Sequence of chain 2.A:
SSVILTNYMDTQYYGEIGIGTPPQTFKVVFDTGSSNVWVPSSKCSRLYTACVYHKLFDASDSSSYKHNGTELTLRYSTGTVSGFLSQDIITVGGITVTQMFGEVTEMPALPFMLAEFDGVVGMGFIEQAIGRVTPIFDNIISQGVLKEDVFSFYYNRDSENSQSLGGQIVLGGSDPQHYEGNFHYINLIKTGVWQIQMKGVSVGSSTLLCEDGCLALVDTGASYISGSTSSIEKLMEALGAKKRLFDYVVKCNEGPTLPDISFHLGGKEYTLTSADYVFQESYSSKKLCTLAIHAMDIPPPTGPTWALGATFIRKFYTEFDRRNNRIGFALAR

A small-molecule ligand and the protein it binds are described below.
Small molecule (SMILES): CC(=O)N[C@@H]1[C@@H](O)[C@H](O)[C@@H](CO)O[C@H]1O

Binding-site contacts:
Ligand atom C5 contacts residue ASN68 of chain 2.A at 3.7 Å.
Ligand atom C2 contacts residue THR70 of chain 2.A at 4.4 Å.
Ligand atom C8 contacts residue ASN68 of chain 2.A at 4.0 Å.
Ligand atom O7 contacts residue ASN68 of chain 2.A at 3.3 Å.
Ligand atom C1 contacts residue MET100 of chain 2.A at 4.2 Å (hydrophobic).
Ligand atom C3 contacts residue ASN68 of chain 2.A at 3.8 Å.
Ligand atom N2 contacts residue ASN68 of chain 2.A at 2.9 Å (h-bond).
Ligand atom C1 contacts residue ASN68 of chain 2.A at 1.4 Å.
Ligand atom C4 contacts residue ASN68 of chain 2.A at 4.2 Å.
Ligand atom O5 contacts residue MET100 of chain 2.A at 4.0 Å.
Ligand atom O7 contacts residue HIS67 of chain 2.A at 4.0 Å.
Ligand atom C1 contacts residue THR70 of chain 2.A at 4.1 Å.
Ligand atom C2 contacts residue ASN68 of chain 2.A at 2.4 Å.
Ligand atom C7 contacts residue ASN68 of chain 2.A at 3.5 Å.
Ligand atom O5 contacts residue ASN68 of chain 2.A at 2.4 Å (h-bond).
Ligand atom N2 contacts residue THR70 of chain 2.A at 3.8 Å.